Sequence of chain 9.C:
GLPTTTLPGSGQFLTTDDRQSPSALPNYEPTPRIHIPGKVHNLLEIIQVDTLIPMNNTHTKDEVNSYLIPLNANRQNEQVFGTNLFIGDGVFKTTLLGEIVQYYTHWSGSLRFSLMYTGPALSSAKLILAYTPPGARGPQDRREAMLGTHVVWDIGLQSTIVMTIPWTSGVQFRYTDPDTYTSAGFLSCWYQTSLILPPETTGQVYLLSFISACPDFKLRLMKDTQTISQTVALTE

This small molecule binds to this protein.
Small molecule (SMILES): Cc1cc(CCCCCOc2ccc(C3=NCCO3)cc2)on1

Sequence of chain 9.A:
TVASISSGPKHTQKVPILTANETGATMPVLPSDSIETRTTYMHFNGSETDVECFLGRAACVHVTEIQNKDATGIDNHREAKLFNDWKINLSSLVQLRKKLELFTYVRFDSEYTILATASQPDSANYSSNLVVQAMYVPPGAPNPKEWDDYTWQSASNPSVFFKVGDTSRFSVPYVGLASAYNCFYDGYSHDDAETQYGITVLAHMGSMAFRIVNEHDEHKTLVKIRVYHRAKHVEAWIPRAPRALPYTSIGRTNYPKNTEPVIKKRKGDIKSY

Binding-site contacts:
Ligand atom C2C contacts residue MET221 of chain 9.A at 4.0 Å (hydrophobic).
Ligand atom C5B contacts residue PHE186 of chain 9.A at 3.9 Å (hydrophobic).
Ligand atom C4B contacts residue TYR152 of chain 9.A at 3.8 Å (hydrophobic).
Ligand atom C1B contacts residue TYR128 of chain 9.A at 3.6 Å (hydrophobic).
Ligand atom C2C contacts residue TYR197 of chain 9.A at 3.7 Å (hydrophobic).
Ligand atom C2A contacts residue PHE186 of chain 9.A at 3.3 Å (hydrophobic).
Ligand atom N3A contacts residue PHE186 of chain 9.A at 4.0 Å.
Ligand atom O1B contacts residue TYR128 of chain 9.A at 3.4 Å (h-bond).
Ligand atom C5A contacts residue ALA150 of chain 9.A at 4.0 Å (hydrophobic).
Ligand atom C3C contacts residue TYR128 of chain 9.A at 3.4 Å (hydrophobic).
Ligand atom C5C contacts residue VAL191 of chain 9.A at 3.8 Å (hydrophobic).
Ligand atom O1 contacts residue MET221 of chain 9.A at 2.5 Å (h-bond).
Ligand atom C1C contacts residue TYR128 of chain 9.A at 3.9 Å (hydrophobic).
Ligand atom C4B contacts residue PHE186 of chain 9.A at 3.6 Å (hydrophobic).
Ligand atom C2A contacts residue TYR152 of chain 9.A at 3.6 Å (hydrophobic).
Ligand atom C1B contacts residue ILE104 of chain 9.A at 4.0 Å (hydrophobic).
Ligand atom C6B contacts residue TYR128 of chain 9.A at 3.3 Å (hydrophobic).
Ligand atom C4A contacts residue PRO174 of chain 9.A at 3.1 Å (hydrophobic).
Ligand atom C1C contacts residue MET221 of chain 9.A at 4.0 Å (hydrophobic).
Ligand atom C6B contacts residue ILE104 of chain 9.A at 3.6 Å (hydrophobic).
Ligand atom N2 contacts residue MET221 of chain 9.A at 3.4 Å (h-bond).
Ligand atom N3A contacts residue PRO174 of chain 9.A at 3.7 Å.
Ligand atom C4 contacts residue LEU106 of chain 9.A at 3.5 Å (hydrophobic).
Ligand atom C5 contacts residue MET221 of chain 9.A at 3.6 Å (hydrophobic).
Ligand atom C4C contacts residue VAL191 of chain 9.A at 3.0 Å (hydrophobic).
Ligand atom C1B contacts residue VAL188 of chain 9.A at 3.8 Å (hydrophobic).
Ligand atom N3A contacts residue TYR152 of chain 9.A at 3.5 Å.
Ligand atom C3B contacts residue VAL188 of chain 9.A at 3.8 Å (hydrophobic).
Ligand atom C5C contacts residue VAL188 of chain 9.A at 4.1 Å (hydrophobic).
Ligand atom C5A contacts residue VAL176 of chain 9.A at 3.6 Å (hydrophobic).
Ligand atom C1C contacts residue LEU106 of chain 9.A at 4.0 Å (hydrophobic).
Ligand atom C5B contacts residue MET224 of chain 9.A at 3.8 Å (hydrophobic).
Ligand atom C3B contacts residue TYR152 of chain 9.A at 3.7 Å (hydrophobic).
Ligand atom C5B contacts residue TYR128 of chain 9.A at 4.0 Å (hydrophobic).
Ligand atom O1A contacts residue PHE186 of chain 9.A at 3.0 Å.
Ligand atom C2B contacts residue VAL188 of chain 9.A at 3.5 Å (hydrophobic).
Ligand atom C4C contacts residue VAL188 of chain 9.A at 3.7 Å (hydrophobic).
Ligand atom N3A contacts residue ALA24 of chain 9.C at 3.8 Å.
Ligand atom O1B contacts residue ILE104 of chain 9.A at 3.9 Å.
Ligand atom C5A contacts residue PHE186 of chain 9.A at 3.5 Å (hydrophobic).